This small molecule binds to this protein.
Small molecule (SMILES): CC(=O)N[C@@H]1[C@@H](O)[C@H](O)[C@@H](CO)O[C@H]1O

Sequence of chain 1.A:
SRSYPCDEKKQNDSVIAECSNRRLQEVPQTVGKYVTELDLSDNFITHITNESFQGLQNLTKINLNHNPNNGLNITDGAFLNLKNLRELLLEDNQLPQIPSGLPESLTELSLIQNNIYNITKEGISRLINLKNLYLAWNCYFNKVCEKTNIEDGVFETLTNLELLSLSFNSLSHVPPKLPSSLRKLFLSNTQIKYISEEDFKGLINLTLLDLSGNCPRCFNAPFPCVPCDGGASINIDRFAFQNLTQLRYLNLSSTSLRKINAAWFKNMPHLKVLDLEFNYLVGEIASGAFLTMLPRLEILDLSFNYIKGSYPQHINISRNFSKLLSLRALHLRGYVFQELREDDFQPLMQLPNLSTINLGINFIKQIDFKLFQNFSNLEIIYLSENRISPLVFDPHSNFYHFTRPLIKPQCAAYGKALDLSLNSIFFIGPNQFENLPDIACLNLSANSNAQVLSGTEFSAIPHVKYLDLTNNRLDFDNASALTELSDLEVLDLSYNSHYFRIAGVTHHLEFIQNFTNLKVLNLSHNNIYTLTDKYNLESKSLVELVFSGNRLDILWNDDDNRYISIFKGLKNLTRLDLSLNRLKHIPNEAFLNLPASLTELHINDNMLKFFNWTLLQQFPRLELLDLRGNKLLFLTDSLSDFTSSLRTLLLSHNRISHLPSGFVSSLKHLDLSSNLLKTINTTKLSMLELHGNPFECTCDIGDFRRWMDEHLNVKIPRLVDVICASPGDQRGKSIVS

Binding-site contacts:
Ligand atom C2 contacts residue VAL585 of chain 1.A at 3.5 Å (hydrophobic).
Ligand atom C3 contacts residue ASN614 of chain 1.A at 3.8 Å.
Ligand atom C4 contacts residue ASN614 of chain 1.A at 4.2 Å.
Ligand atom C8 contacts residue SER583 of chain 1.A at 3.5 Å.
Ligand atom C1 contacts residue VAL585 of chain 1.A at 4.1 Å (hydrophobic).
Ligand atom C5 contacts residue ASN614 of chain 1.A at 3.6 Å.
Ligand atom C6 contacts residue ASN614 of chain 1.A at 4.4 Å.
Ligand atom O3 contacts residue LYS561 of chain 1.A at 4.0 Å.
Ligand atom N2 contacts residue VAL585 of chain 1.A at 4.3 Å.
Ligand atom C7 contacts residue SER583 of chain 1.A at 4.2 Å.
Ligand atom C5 contacts residue VAL585 of chain 1.A at 4.3 Å (hydrophobic).
Ligand atom C2 contacts residue SER583 of chain 1.A at 3.6 Å.
Ligand atom C1 contacts residue ASN614 of chain 1.A at 1.4 Å.
Ligand atom O5 contacts residue VAL585 of chain 1.A at 3.8 Å.
Ligand atom O6 contacts residue THR616 of chain 1.A at 3.9 Å.
Ligand atom C6 contacts residue THR616 of chain 1.A at 4.4 Å.
Ligand atom O5 contacts residue ASN614 of chain 1.A at 2.3 Å (h-bond).
Ligand atom C8 contacts residue THR558 of chain 1.A at 4.3 Å.
Ligand atom C4 contacts residue VAL585 of chain 1.A at 3.8 Å (hydrophobic).
Ligand atom C3 contacts residue VAL585 of chain 1.A at 4.0 Å (hydrophobic).
Ligand atom N2 contacts residue SER583 of chain 1.A at 3.2 Å (h-bond).
Ligand atom C8 contacts residue LYS582 of chain 1.A at 4.5 Å.
Ligand atom O3 contacts residue VAL585 of chain 1.A at 4.2 Å.
Ligand atom C2 contacts residue ASN614 of chain 1.A at 2.4 Å.
Ligand atom O6 contacts residue VAL585 of chain 1.A at 3.5 Å.
Ligand atom N2 contacts residue ASN614 of chain 1.A at 2.9 Å (h-bond).
Ligand atom C1 contacts residue SER583 of chain 1.A at 4.2 Å.
Ligand atom C7 contacts residue ASN614 of chain 1.A at 4.0 Å.